Sequence of chain 13.A:
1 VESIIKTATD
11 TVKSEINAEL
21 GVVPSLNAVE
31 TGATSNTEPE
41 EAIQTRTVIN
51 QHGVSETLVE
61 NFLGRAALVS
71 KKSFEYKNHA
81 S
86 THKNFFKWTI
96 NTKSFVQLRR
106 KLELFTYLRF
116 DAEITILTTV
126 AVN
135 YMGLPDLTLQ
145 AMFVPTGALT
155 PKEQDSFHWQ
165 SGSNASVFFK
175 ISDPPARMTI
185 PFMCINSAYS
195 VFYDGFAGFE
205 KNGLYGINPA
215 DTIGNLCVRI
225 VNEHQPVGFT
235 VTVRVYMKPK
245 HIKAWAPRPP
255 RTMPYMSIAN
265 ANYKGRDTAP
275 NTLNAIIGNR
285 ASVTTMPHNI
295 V

Binding-site contacts:
Ligand atom C11 contacts residue PRO231 of chain 13.C at 3.7 Å (hydrophobic).
Ligand atom N5 contacts residue ASN275 of chain 13.A at 3.6 Å (h-bond).
Ligand atom O3 contacts residue PRO274 of chain 13.A at 3.8 Å.
Ligand atom O3 contacts residue ASP91 of chain 13.C at 4.0 Å.
Ligand atom C4 contacts residue PRO274 of chain 13.A at 4.0 Å (hydrophobic).
Ligand atom C6 contacts residue ASP91 of chain 13.C at 3.8 Å.
Ligand atom C4 contacts residue ASP232 of chain 13.C at 3.5 Å.
Ligand atom O4 contacts residue PRO231 of chain 13.C at 3.8 Å.
Ligand atom C4 contacts residue ASN275 of chain 13.A at 3.8 Å.
Ligand atom C10 contacts residue PRO231 of chain 13.C at 3.8 Å (hydrophobic).
Ligand atom O1B contacts residue ARG104 of chain 13.C at 2.8 Å (salt-bridge).
Ligand atom O6 contacts residue PRO274 of chain 13.A at 3.7 Å.
Ligand atom C3 contacts residue ARG104 of chain 13.C at 3.8 Å.
Ligand atom O4 contacts residue ASN275 of chain 13.A at 3.0 Å (h-bond).
Ligand atom O6 contacts residue ASP91 of chain 13.C at 3.1 Å.
Ligand atom O7 contacts residue PRO274 of chain 13.A at 3.4 Å.
Ligand atom C11 contacts residue ILE233 of chain 13.C at 3.8 Å (hydrophobic).
Ligand atom C3 contacts residue PRO274 of chain 13.A at 3.8 Å (hydrophobic).
Ligand atom N5 contacts residue PRO231 of chain 13.C at 2.9 Å (h-bond).
Ligand atom C11 contacts residue ASP232 of chain 13.C at 3.8 Å.
Ligand atom C5 contacts residue PRO231 of chain 13.C at 3.7 Å (hydrophobic).
Ligand atom O7 contacts residue ARG270 of chain 13.A at 3.8 Å.
Ligand atom C10 contacts residue ASN275 of chain 13.A at 3.3 Å.
Ligand atom C1 contacts residue ARG104 of chain 13.C at 3.6 Å.
Ligand atom O3 contacts residue GLY282 of chain 13.A at 3.4 Å.
Ligand atom C4 contacts residue ARG104 of chain 13.C at 3.9 Å.
Ligand atom C3 contacts residue ASP232 of chain 13.C at 4.0 Å.
Ligand atom N5 contacts residue ASP232 of chain 13.C at 4.1 Å.
Ligand atom O4 contacts residue ASP232 of chain 13.C at 2.7 Å (salt-bridge).
Ligand atom C11 contacts residue GLY234 of chain 13.C at 3.8 Å.
Ligand atom O10 contacts residue ARG270 of chain 13.A at 3.3 Å.
Ligand atom C3 contacts residue ARG95 of chain 13.C at 3.9 Å.
Ligand atom C3 contacts residue PRO274 of chain 13.A at 4.1 Å (hydrophobic).
Ligand atom C4 contacts residue PRO231 of chain 13.C at 3.5 Å (hydrophobic).
Ligand atom C5 contacts residue PRO274 of chain 13.A at 4.0 Å (hydrophobic).
Ligand atom C5 contacts residue ASN275 of chain 13.A at 3.6 Å.
Ligand atom O4 contacts residue ARG95 of chain 13.C at 3.6 Å (salt-bridge).
Ligand atom O10 contacts residue ASN275 of chain 13.A at 2.9 Å (h-bond).
Ligand atom O4 contacts residue ASP91 of chain 13.C at 2.7 Å (salt-bridge).
Ligand atom C4 contacts residue ASP91 of chain 13.C at 3.2 Å.

Sequence of chain 13.C:
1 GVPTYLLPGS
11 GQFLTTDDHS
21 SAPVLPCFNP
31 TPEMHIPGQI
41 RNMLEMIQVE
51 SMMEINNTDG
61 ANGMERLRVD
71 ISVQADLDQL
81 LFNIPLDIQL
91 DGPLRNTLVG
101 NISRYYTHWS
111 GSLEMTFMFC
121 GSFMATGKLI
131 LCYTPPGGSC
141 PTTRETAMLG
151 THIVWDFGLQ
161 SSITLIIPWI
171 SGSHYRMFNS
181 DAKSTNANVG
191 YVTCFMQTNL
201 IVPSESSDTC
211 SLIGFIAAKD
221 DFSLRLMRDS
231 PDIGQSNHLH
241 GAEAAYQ

This small molecule binds to this protein.
Small molecule (SMILES): CC(=O)N[C@H]1[C@H]([C@H](O)[C@H](O)CO)O[C@@](OC[C@H]2O[C@@H](O[C@H]3[C@H](O)[C@@H](O)[C@H](O)O[C@@H]3CO)[C@H](O)[C@@H](O)[C@H]2O)(C(=O)O)C[C@@H]1O